Binding-site contacts:
Ligand atom C8 contacts residue PRO125 of chain 1.E at 3.6 Å (hydrophobic).
Ligand atom C8 contacts residue SER123 of chain 1.E at 4.3 Å.
Ligand atom C7 contacts residue ASN126 of chain 1.E at 3.2 Å.
Ligand atom O7 contacts residue ASN126 of chain 1.E at 3.2 Å (h-bond).
Ligand atom C1 contacts residue ASN126 of chain 1.E at 1.4 Å.
Ligand atom N2 contacts residue ASN126 of chain 1.E at 2.9 Å (h-bond).
Ligand atom C3 contacts residue ASN126 of chain 1.E at 3.8 Å.
Ligand atom C8 contacts residue ASN126 of chain 1.E at 3.8 Å.
Ligand atom C2 contacts residue ASN126 of chain 1.E at 2.5 Å.
Ligand atom C5 contacts residue ASN126 of chain 1.E at 3.7 Å.
Ligand atom O5 contacts residue ASN126 of chain 1.E at 2.4 Å (h-bond).
Ligand atom C4 contacts residue ASN126 of chain 1.E at 4.3 Å.

Sequence of chain 1.E:
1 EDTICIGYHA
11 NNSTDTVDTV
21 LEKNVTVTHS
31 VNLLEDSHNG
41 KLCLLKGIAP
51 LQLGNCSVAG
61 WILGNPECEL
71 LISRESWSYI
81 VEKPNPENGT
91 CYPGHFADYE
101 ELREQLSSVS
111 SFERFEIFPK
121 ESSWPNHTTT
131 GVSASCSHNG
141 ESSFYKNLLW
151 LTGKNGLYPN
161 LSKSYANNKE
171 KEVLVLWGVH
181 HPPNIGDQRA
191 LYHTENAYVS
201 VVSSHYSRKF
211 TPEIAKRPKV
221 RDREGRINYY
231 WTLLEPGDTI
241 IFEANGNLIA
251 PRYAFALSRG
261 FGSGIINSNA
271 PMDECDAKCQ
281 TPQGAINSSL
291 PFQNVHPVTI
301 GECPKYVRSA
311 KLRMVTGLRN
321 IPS

A small-molecule ligand and the protein it binds are described below.
Small molecule (SMILES): CC(=O)N[C@@H]1[C@@H](O)[C@H](O)[C@@H](CO)O[C@H]1O